Sequence of chain 1.C:
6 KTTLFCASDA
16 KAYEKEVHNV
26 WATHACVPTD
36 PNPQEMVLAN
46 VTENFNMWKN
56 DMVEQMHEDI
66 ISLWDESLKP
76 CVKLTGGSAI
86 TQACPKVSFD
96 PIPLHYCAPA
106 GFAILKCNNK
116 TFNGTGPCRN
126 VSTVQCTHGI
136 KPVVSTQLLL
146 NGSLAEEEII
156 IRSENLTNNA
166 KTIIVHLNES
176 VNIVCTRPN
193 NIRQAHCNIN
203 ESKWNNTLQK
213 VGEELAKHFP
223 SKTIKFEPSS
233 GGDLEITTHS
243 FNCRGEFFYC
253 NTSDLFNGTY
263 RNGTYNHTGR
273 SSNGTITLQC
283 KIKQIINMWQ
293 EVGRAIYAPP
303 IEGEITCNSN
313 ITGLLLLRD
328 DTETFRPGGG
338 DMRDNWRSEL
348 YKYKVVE

The small molecule below binds the protein below.
Small molecule (SMILES): CC(=O)N[C@@H]1[C@@H](O)[C@H](O)[C@@H](CO)O[C@H]1O

Binding-site contacts:
Ligand atom O7 contacts residue ASN160 of chain 1.C at 4.5 Å.
Ligand atom C5 contacts residue THR162 of chain 1.C at 4.0 Å.
Ligand atom O5 contacts residue ASN163 of chain 1.C at 3.9 Å.
Ligand atom N2 contacts residue ASN160 of chain 1.C at 2.9 Å (h-bond).
Ligand atom C2 contacts residue ASN160 of chain 1.C at 2.5 Å.
Ligand atom O5 contacts residue ASN160 of chain 1.C at 2.4 Å (h-bond).
Ligand atom C4 contacts residue ASN160 of chain 1.C at 4.2 Å.
Ligand atom C1 contacts residue ASN160 of chain 1.C at 1.4 Å.
Ligand atom C7 contacts residue ASN160 of chain 1.C at 3.6 Å.
Ligand atom C5 contacts residue ASN160 of chain 1.C at 3.7 Å.
Ligand atom C3 contacts residue ASN160 of chain 1.C at 3.8 Å.
Ligand atom O5 contacts residue THR162 of chain 1.C at 4.1 Å.
Ligand atom C8 contacts residue ASN160 of chain 1.C at 3.9 Å.
Ligand atom C6 contacts residue ASN163 of chain 1.C at 4.4 Å.
Ligand atom O6 contacts residue ASN163 of chain 1.C at 4.1 Å.
Ligand atom O6 contacts residue THR162 of chain 1.C at 4.1 Å.
Ligand atom C6 contacts residue THR162 of chain 1.C at 3.9 Å.